The protein below binds the small molecule below.
Small molecule (SMILES): OC[C@H]1O[C@@](CO)(O[C@H]2O[C@H](CO)[C@@H](O)[C@H](O)[C@H]2O)[C@@H](O)[C@@H]1O

Binding-site contacts:
Ligand atom O4 contacts residue ASN215 of chain 1.A at 3.4 Å (h-bond).
Ligand atom C6 contacts residue LEU103 of chain 1.A at 3.2 Å (hydrophobic).
Ligand atom O3 contacts residue TYR194 of chain 1.A at 3.9 Å.
Ligand atom O1 contacts residue MET195 of chain 1.A at 3.8 Å.
Ligand atom C2 contacts residue MET217 of chain 1.A at 3.5 Å (hydrophobic).
Ligand atom C6 contacts residue THR102 of chain 1.A at 1.9 Å.
Ligand atom O5 contacts residue LEU103 of chain 1.A at 3.3 Å.
Ligand atom C3 contacts residue MET217 of chain 1.A at 3.2 Å (hydrophobic).
Ligand atom O4 contacts residue HIS263 of chain 1.A at 2.6 Å.
Ligand atom O6 contacts residue ILE101 of chain 1.A at 2.1 Å (h-bond).
Ligand atom O5 contacts residue LEU103 of chain 1.A at 3.0 Å (h-bond).
Ligand atom C2 contacts residue TYR193 of chain 1.A at 3.8 Å (hydrophobic).
Ligand atom O6 contacts residue HIS241 of chain 1.A at 4.0 Å.
Ligand atom O3 contacts residue MET217 of chain 1.A at 2.5 Å (h-bond).
Ligand atom O6 contacts residue THR102 of chain 1.A at 2.4 Å.
Ligand atom C4 contacts residue HIS263 of chain 1.A at 3.7 Å.
Ligand atom O2 contacts residue ASN215 of chain 1.A at 3.5 Å.
Ligand atom O6 contacts residue LEU103 of chain 1.A at 3.3 Å.
Ligand atom O4 contacts residue ILE101 of chain 1.A at 4.0 Å.
Ligand atom C5 contacts residue THR102 of chain 1.A at 2.8 Å.
Ligand atom C6 contacts residue LEU103 of chain 1.A at 2.7 Å (hydrophobic).
Ligand atom O3 contacts residue ASN215 of chain 1.A at 2.1 Å.
Ligand atom O5 contacts residue THR102 of chain 1.A at 3.6 Å.
Ligand atom C6 contacts residue HIS241 of chain 1.A at 3.7 Å.
Ligand atom O6 contacts residue LEU103 of chain 1.A at 4.0 Å.
Ligand atom C6 contacts residue ILE101 of chain 1.A at 3.2 Å (hydrophobic).
Ligand atom C3 contacts residue ASN215 of chain 1.A at 3.5 Å.
Ligand atom C5 contacts residue LEU103 of chain 1.A at 3.0 Å (hydrophobic).
Ligand atom C5 contacts residue HIS263 of chain 1.A at 3.9 Å.
Ligand atom O2 contacts residue MET217 of chain 1.A at 3.3 Å (h-bond).
Ligand atom C5 contacts residue LEU103 of chain 1.A at 3.5 Å (hydrophobic).
Ligand atom O4 contacts residue THR102 of chain 1.A at 3.8 Å.
Ligand atom C4 contacts residue ASN215 of chain 1.A at 4.0 Å.
Ligand atom O3 contacts residue ILE101 of chain 1.A at 3.5 Å.
Ligand atom C1 contacts residue MET195 of chain 1.A at 3.2 Å (hydrophobic).
Ligand atom O1 contacts residue TYR194 of chain 1.A at 3.8 Å.
Ligand atom C4 contacts residue THR102 of chain 1.A at 3.9 Å.
Ligand atom O1 contacts residue GLN104 of chain 1.A at 3.9 Å.
Ligand atom O2 contacts residue MET195 of chain 1.A at 3.6 Å.
Ligand atom O2 contacts residue TYR193 of chain 1.A at 3.9 Å.

Sequence of chain 1.A:
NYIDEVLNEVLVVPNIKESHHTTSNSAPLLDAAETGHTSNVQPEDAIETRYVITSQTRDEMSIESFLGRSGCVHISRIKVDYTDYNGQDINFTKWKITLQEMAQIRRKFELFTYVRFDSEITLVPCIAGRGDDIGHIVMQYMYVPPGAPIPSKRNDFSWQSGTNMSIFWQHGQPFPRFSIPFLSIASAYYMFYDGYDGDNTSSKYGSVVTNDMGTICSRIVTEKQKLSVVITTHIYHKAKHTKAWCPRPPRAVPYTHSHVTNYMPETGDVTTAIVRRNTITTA